Binding-site contacts:
Ligand atom O7 contacts residue ASN403 of chain 1.D at 3.0 Å (h-bond).
Ligand atom C7 contacts residue ASN403 of chain 1.D at 3.1 Å.
Ligand atom N2 contacts residue ASN403 of chain 1.D at 2.9 Å (h-bond).
Ligand atom C5 contacts residue ASN403 of chain 1.D at 3.6 Å.
Ligand atom C2 contacts residue ASN403 of chain 1.D at 2.4 Å.
Ligand atom O4 contacts residue ASP273 of chain 1.D at 3.7 Å.
Ligand atom C6 contacts residue SER302 of chain 1.D at 3.5 Å.
Ligand atom C4 contacts residue ASN403 of chain 1.D at 4.2 Å.
Ligand atom C1 contacts residue ASN403 of chain 1.D at 1.4 Å.
Ligand atom O5 contacts residue SER302 of chain 1.D at 3.8 Å.
Ligand atom C3 contacts residue ASN403 of chain 1.D at 3.8 Å.
Ligand atom O5 contacts residue ASN403 of chain 1.D at 2.3 Å (h-bond).
Ligand atom C5 contacts residue SER302 of chain 1.D at 3.6 Å.
Ligand atom C8 contacts residue ASN403 of chain 1.D at 4.3 Å.
Ligand atom C1 contacts residue SER302 of chain 1.D at 4.2 Å.

Sequence of chain 1.D:
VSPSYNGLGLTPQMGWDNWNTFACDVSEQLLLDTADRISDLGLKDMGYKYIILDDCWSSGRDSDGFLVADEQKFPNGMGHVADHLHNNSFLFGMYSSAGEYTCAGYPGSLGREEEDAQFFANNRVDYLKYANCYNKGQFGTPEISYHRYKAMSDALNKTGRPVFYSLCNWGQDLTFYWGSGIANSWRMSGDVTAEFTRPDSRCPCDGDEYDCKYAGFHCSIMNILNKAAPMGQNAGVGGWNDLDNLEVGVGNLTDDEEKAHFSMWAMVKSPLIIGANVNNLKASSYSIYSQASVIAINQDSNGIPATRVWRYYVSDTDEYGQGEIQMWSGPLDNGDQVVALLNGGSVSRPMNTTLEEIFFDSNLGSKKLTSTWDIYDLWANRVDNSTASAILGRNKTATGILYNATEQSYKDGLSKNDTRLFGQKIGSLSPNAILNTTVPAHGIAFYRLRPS

This protein binds this small molecule.
Small molecule (SMILES): CC(=O)N[C@@H]1[C@@H](O)[C@H](O)[C@@H](CO)O[C@H]1O